Sequence of chain 1.A:
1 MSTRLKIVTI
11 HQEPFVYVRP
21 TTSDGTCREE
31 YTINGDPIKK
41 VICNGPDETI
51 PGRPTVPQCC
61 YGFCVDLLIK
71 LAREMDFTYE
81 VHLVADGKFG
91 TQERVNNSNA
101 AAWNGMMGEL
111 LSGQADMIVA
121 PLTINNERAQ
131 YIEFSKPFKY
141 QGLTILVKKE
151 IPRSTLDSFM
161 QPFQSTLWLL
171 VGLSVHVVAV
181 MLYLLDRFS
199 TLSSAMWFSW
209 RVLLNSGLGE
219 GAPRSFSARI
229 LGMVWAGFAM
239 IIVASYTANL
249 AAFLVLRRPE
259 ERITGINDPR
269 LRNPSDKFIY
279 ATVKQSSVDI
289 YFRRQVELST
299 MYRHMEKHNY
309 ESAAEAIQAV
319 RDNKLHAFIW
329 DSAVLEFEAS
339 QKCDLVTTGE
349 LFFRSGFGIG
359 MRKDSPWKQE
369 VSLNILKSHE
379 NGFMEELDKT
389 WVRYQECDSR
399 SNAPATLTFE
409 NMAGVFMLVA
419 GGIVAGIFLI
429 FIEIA

Sequence of chain 1.D:
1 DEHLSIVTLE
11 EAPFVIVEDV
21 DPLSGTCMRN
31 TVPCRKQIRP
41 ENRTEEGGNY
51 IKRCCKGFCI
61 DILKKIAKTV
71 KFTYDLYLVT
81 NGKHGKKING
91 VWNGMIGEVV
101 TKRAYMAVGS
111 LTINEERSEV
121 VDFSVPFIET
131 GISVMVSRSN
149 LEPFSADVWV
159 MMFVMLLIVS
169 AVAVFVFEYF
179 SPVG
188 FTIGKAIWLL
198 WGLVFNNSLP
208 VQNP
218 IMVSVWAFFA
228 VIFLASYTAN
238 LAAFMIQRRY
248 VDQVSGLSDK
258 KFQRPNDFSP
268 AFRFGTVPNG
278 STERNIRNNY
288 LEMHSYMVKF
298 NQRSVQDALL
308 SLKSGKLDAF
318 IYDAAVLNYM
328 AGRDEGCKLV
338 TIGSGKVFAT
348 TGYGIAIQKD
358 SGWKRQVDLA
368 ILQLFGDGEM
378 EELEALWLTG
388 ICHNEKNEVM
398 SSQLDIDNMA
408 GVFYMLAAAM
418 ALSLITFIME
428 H

This small molecule binds to this protein.
Small molecule (SMILES): N[C@@H](CCC(=O)O)C(=O)O

Binding-site contacts:
Ligand atom O contacts residue LEU385 of chain 1.D at 4.2 Å.
Ligand atom CG contacts residue ASN325 of chain 1.D at 4.2 Å.
Ligand atom OE1 contacts residue GLU129 of chain 1.D at 3.8 Å.
Ligand atom C contacts residue LEU385 of chain 1.D at 4.0 Å (hydrophobic).
Ligand atom OXT contacts residue LEU385 of chain 1.D at 4.4 Å.
Ligand atom CD contacts residue ARG352 of chain 1.A at 3.5 Å.
Ligand atom C contacts residue ARG352 of chain 1.A at 4.2 Å.
Ligand atom CA contacts residue ASN325 of chain 1.D at 4.5 Å.
Ligand atom OXT contacts residue ARG352 of chain 1.A at 4.1 Å.
Ligand atom OE1 contacts residue ARG352 of chain 1.A at 2.8 Å (salt-bridge).
Ligand atom OXT contacts residue ILE128 of chain 1.D at 3.7 Å.
Ligand atom N contacts residue ILE128 of chain 1.D at 4.0 Å.
Ligand atom CG contacts residue ARG352 of chain 1.A at 3.6 Å.
Ligand atom CB contacts residue ARG352 of chain 1.A at 4.0 Å.
Ligand atom N contacts residue ALA322 of chain 1.D at 4.3 Å.
Ligand atom CA contacts residue LEU385 of chain 1.D at 4.0 Å (hydrophobic).
Ligand atom N contacts residue LEU385 of chain 1.D at 3.4 Å.
Ligand atom O contacts residue ARG352 of chain 1.A at 4.3 Å.
Ligand atom OE2 contacts residue ASN325 of chain 1.D at 4.1 Å.